A small-molecule ligand and the protein it binds are described below.
Small molecule (SMILES): CC(=O)N[C@@H]1[C@@H](O)[C@H](O)[C@@H](CO)O[C@H]1O

Binding-site contacts:
Ligand atom C6 contacts residue HIS386 of chain 1.B at 4.1 Å.
Ligand atom N2 contacts residue ASN389 of chain 1.B at 4.0 Å.
Ligand atom O6 contacts residue HIS386 of chain 1.B at 3.3 Å (h-bond).
Ligand atom C7 contacts residue PRO493 of chain 1.B at 4.2 Å (hydrophobic).
Ligand atom O7 contacts residue PRO493 of chain 1.B at 3.8 Å.
Ligand atom C8 contacts residue SER421 of chain 1.B at 4.0 Å.
Ligand atom C8 contacts residue PRO493 of chain 1.B at 3.8 Å (hydrophobic).
Ligand atom C8 contacts residue ASN389 of chain 1.B at 3.4 Å.
Ligand atom C1 contacts residue SER391 of chain 1.B at 4.3 Å.
Ligand atom C1 contacts residue ASN389 of chain 1.B at 3.2 Å.
Ligand atom O6 contacts residue MET387 of chain 1.B at 3.7 Å.
Ligand atom C7 contacts residue ASN389 of chain 1.B at 4.0 Å.
Ligand atom C2 contacts residue ASN389 of chain 1.B at 3.5 Å.
Ligand atom O7 contacts residue GLN497 of chain 1.B at 4.5 Å.
Ligand atom O5 contacts residue ASN389 of chain 1.B at 3.6 Å (h-bond).
Ligand atom O6 contacts residue HIS388 of chain 1.B at 3.6 Å.

Sequence of chain 1.B:
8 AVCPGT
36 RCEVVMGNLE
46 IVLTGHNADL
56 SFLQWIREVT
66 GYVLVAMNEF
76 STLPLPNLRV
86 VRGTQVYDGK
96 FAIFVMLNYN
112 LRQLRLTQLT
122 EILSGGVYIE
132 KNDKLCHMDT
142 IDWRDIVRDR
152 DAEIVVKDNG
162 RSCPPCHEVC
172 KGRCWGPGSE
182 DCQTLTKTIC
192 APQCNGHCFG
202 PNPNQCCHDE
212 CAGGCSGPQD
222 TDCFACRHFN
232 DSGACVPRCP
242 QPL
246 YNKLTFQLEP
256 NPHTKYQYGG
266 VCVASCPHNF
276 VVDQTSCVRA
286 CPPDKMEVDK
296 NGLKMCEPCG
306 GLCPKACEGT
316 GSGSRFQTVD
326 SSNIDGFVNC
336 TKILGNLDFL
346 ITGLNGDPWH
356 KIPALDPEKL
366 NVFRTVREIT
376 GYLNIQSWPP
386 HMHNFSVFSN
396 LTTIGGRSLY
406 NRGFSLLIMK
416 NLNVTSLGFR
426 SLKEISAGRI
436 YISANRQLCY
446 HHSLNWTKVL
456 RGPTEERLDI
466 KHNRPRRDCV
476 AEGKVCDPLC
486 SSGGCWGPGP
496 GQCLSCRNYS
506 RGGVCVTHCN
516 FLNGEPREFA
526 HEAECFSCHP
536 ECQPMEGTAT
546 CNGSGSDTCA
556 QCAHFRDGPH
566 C